This protein binds this small molecule.
Small molecule (SMILES): Nc1ncnc2c1ncn2[C@@H]1O[C@H](COP(=O)(O)OP(=O)(O)OP(O)(O)=S)[C@@H](O)[C@H]1O

Binding-site contacts:
Ligand atom O1B contacts residue LYS563 of chain 1.RA at 3.5 Å.
Ligand atom O3G contacts residue ARG671 of chain 1.SA at 3.5 Å (salt-bridge).
Ligand atom N7 contacts residue ASP517 of chain 1.RA at 3.5 Å (salt-bridge).
Ligand atom C1' contacts residue GLY721 of chain 1.RA at 3.5 Å.
Ligand atom O2G contacts residue ARG674 of chain 1.SA at 2.5 Å (salt-bridge).
Ligand atom N6 contacts residue GLY519 of chain 1.RA at 3.2 Å (h-bond).
Ligand atom S1G contacts residue GLU617 of chain 1.RA at 3.3 Å (salt-bridge).
Ligand atom O4' contacts residue GLY721 of chain 1.RA at 3.3 Å.
Ligand atom O4' contacts residue GLY560 of chain 1.RA at 3.5 Å (h-bond).
Ligand atom O2B contacts residue CYS561 of chain 1.RA at 2.4 Å (h-bond).
Ligand atom C6 contacts residue ASP517 of chain 1.RA at 3.5 Å.
Ligand atom O2A contacts residue CYS561 of chain 1.RA at 2.2 Å (h-bond).
Ligand atom C2 contacts residue SER562 of chain 1.RA at 3.2 Å.
Ligand atom C2 contacts residue CYS561 of chain 1.RA at 3.3 Å (hydrophobic).
Ligand atom N9 contacts residue GLY721 of chain 1.RA at 3.2 Å (h-bond).
Ligand atom C8 contacts residue VAL725 of chain 1.RA at 3.5 Å (hydrophobic).
Ligand atom O3B contacts residue LYS563 of chain 1.RA at 3.3 Å.
Ligand atom O2A contacts residue SER562 of chain 1.RA at 2.7 Å (h-bond).
Ligand atom PG contacts residue ARG671 of chain 1.SA at 3.2 Å.
Ligand atom O2B contacts residue PRO558 of chain 1.RA at 3.5 Å (h-bond).
Ligand atom O4' contacts residue ALA722 of chain 1.RA at 3.2 Å (h-bond).
Ligand atom O2B contacts residue GLY560 of chain 1.RA at 3.3 Å (h-bond).
Ligand atom C5 contacts residue ASP517 of chain 1.RA at 3.5 Å.
Ligand atom O2G contacts residue ARG671 of chain 1.SA at 2.3 Å (salt-bridge).
Ligand atom N6 contacts residue ILE692 of chain 1.RA at 3.3 Å.
Ligand atom N6 contacts residue ILE518 of chain 1.RA at 3.4 Å.
Ligand atom O2B contacts residue LYS563 of chain 1.RA at 3.4 Å.
Ligand atom C4 contacts residue GLY721 of chain 1.RA at 3.4 Å.
Ligand atom N6 contacts residue ASP517 of chain 1.RA at 3.3 Å (salt-bridge).
Ligand atom C5' contacts residue GLY560 of chain 1.RA at 3.2 Å.
Ligand atom N7 contacts residue LYS695 of chain 1.RA at 3.3 Å.
Ligand atom N3 contacts residue GLY560 of chain 1.RA at 3.0 Å (h-bond).
Ligand atom O5' contacts residue ARG671 of chain 1.SA at 3.0 Å (salt-bridge).
Ligand atom PA contacts residue CYS561 of chain 1.RA at 3.4 Å.
Ligand atom PB contacts residue CYS561 of chain 1.RA at 3.4 Å.
Ligand atom C8 contacts residue GLY721 of chain 1.RA at 3.4 Å.
Ligand atom O3A contacts residue ARG671 of chain 1.SA at 3.0 Å (salt-bridge).
Ligand atom O3B contacts residue ARG671 of chain 1.SA at 3.5 Å (salt-bridge).
Ligand atom C2 contacts residue GLY560 of chain 1.RA at 3.3 Å.
Ligand atom S1G contacts residue LYS563 of chain 1.RA at 2.8 Å (salt-bridge).

Sequence of chain 1.SA:
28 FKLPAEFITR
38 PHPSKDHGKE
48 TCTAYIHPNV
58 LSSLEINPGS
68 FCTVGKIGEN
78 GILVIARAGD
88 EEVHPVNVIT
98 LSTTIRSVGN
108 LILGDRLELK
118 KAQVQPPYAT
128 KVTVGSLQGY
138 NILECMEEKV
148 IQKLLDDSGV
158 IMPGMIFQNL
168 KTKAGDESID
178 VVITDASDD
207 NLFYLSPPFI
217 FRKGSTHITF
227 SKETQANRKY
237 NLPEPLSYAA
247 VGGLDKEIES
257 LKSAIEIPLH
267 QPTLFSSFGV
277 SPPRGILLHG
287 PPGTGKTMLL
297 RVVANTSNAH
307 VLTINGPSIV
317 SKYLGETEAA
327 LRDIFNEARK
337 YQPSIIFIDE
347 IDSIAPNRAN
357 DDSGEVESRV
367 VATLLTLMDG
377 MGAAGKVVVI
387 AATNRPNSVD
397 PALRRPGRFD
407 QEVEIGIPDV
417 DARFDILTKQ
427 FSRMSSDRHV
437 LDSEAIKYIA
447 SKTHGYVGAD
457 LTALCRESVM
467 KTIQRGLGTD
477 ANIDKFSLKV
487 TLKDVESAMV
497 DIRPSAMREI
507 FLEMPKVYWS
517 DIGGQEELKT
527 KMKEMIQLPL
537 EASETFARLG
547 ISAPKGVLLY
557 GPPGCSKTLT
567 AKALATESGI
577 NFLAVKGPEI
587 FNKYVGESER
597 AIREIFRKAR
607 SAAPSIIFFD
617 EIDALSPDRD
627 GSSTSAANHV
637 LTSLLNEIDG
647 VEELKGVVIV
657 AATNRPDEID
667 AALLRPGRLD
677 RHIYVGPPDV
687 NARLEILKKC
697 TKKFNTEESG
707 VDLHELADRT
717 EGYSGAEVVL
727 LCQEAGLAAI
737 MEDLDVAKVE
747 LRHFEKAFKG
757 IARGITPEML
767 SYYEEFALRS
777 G

Sequence of chain 1.RA:
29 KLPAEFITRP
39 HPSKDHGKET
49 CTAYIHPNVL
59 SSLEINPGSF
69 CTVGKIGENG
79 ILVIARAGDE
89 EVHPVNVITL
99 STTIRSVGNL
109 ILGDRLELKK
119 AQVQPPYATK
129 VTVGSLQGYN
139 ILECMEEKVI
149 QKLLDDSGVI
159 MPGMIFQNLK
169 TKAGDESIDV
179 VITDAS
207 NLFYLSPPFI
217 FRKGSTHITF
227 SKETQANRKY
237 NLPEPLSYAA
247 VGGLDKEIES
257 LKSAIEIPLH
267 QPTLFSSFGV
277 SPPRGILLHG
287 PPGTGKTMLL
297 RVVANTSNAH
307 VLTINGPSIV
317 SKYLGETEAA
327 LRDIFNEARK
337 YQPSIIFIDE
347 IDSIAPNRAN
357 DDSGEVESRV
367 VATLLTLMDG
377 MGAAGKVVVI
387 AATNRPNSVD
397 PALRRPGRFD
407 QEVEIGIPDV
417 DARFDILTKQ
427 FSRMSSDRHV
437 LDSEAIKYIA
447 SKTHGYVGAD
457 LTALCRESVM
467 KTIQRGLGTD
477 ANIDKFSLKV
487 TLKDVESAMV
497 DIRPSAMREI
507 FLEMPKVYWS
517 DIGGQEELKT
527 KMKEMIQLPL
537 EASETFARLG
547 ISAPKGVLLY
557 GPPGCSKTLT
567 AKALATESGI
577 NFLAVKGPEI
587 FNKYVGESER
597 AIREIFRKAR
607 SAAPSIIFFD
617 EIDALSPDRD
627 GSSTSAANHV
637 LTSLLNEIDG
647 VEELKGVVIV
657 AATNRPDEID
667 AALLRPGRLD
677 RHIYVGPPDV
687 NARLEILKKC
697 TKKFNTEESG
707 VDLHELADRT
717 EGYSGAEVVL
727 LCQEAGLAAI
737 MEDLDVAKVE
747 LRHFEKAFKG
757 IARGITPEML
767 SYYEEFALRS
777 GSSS